The small molecule below binds the protein below.
Small molecule (SMILES): CC(=O)N[C@H]1[C@H]([C@H](O)[C@H](O)CO)O[C@@](OC[C@H]2O[C@@H](O)[C@H](O)[C@@H](O)[C@H]2O)(C(=O)O)C[C@@H]1O

Sequence of chain 1.A:
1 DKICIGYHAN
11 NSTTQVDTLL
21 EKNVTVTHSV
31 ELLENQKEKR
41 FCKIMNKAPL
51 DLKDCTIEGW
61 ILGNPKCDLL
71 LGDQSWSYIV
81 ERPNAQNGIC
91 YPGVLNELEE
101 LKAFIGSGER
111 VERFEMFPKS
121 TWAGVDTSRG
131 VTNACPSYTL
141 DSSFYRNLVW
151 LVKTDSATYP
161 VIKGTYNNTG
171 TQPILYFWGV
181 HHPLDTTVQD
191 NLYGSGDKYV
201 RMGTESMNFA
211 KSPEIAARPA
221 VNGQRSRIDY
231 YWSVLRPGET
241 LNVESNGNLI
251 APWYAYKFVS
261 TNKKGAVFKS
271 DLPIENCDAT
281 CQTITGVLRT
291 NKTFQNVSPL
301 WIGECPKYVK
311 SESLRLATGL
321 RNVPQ

Binding-site contacts:
Ligand atom O1A contacts residue THR132 of chain 1.A at 2.5 Å (h-bond).
Ligand atom N5 contacts residue VAL131 of chain 1.A at 2.8 Å (h-bond).
Ligand atom O1B contacts residue ASN133 of chain 1.A at 2.6 Å (h-bond).
Ligand atom C1 contacts residue ASN133 of chain 1.A at 3.6 Å.
Ligand atom C11 contacts residue ARG129 of chain 1.A at 3.2 Å.
Ligand atom C8 contacts residue TYR91 of chain 1.A at 4.0 Å (hydrophobic).
Ligand atom O1A contacts residue GLN224 of chain 1.A at 3.8 Å.
Ligand atom C11 contacts residue GLY130 of chain 1.A at 4.0 Å.
Ligand atom O9 contacts residue SER226 of chain 1.A at 2.8 Å (h-bond).
Ligand atom C9 contacts residue HIS181 of chain 1.A at 3.9 Å.
Ligand atom O9 contacts residue HIS181 of chain 1.A at 4.0 Å.
Ligand atom O3 contacts residue GLY223 of chain 1.A at 3.2 Å (h-bond).
Ligand atom O9 contacts residue TYR91 of chain 1.A at 3.5 Å (h-bond).
Ligand atom O6 contacts residue ASN133 of chain 1.A at 3.6 Å.
Ligand atom C7 contacts residue TRP150 of chain 1.A at 3.8 Å (hydrophobic).
Ligand atom O4 contacts residue ASN133 of chain 1.A at 3.9 Å.
Ligand atom C11 contacts residue VAL131 of chain 1.A at 3.5 Å (hydrophobic).
Ligand atom C11 contacts residue TRP150 of chain 1.A at 4.0 Å (hydrophobic).
Ligand atom C9 contacts residue TRP150 of chain 1.A at 4.0 Å (hydrophobic).
Ligand atom O1A contacts residue ASN133 of chain 1.A at 3.8 Å.
Ligand atom O4 contacts residue GLY223 of chain 1.A at 2.9 Å (h-bond).
Ligand atom C5 contacts residue VAL131 of chain 1.A at 3.8 Å (hydrophobic).
Ligand atom O9 contacts residue VAL188 of chain 1.A at 3.9 Å.
Ligand atom C9 contacts residue SER226 of chain 1.A at 4.1 Å.
Ligand atom O4 contacts residue GLN224 of chain 1.A at 3.0 Å (h-bond).
Ligand atom C4 contacts residue VAL131 of chain 1.A at 3.8 Å (hydrophobic).
Ligand atom O8 contacts residue GLN224 of chain 1.A at 3.0 Å (h-bond).
Ligand atom C2 contacts residue GLY223 of chain 1.A at 3.6 Å.
Ligand atom C3 contacts residue GLY223 of chain 1.A at 3.8 Å.
Ligand atom C10 contacts residue TRP150 of chain 1.A at 4.0 Å (hydrophobic).
Ligand atom O1B contacts residue THR132 of chain 1.A at 3.6 Å (h-bond).
Ligand atom C1 contacts residue THR132 of chain 1.A at 3.4 Å.
Ligand atom C10 contacts residue VAL131 of chain 1.A at 3.6 Å (hydrophobic).
Ligand atom C4 contacts residue ASN133 of chain 1.A at 3.5 Å.
Ligand atom O10 contacts residue LEU192 of chain 1.A at 3.8 Å.
Ligand atom C9 contacts residue VAL188 of chain 1.A at 4.0 Å (hydrophobic).
Ligand atom O8 contacts residue TRP150 of chain 1.A at 3.9 Å.
Ligand atom C9 contacts residue TYR91 of chain 1.A at 3.6 Å (hydrophobic).
Ligand atom O8 contacts residue TYR91 of chain 1.A at 3.2 Å (h-bond).
Ligand atom C4 contacts residue GLY223 of chain 1.A at 3.9 Å.